The small molecule below binds the protein below.
Small molecule (SMILES): COC(=O)CC[C@H](NC(=O)[C@H](CC(=O)OC)NC(=O)OCc1ccccc1)C(=O)N[C@H](C(=O)N[C@@H](CC(=O)OC)C(C)=O)C(C)C

Binding-site contacts:
Ligand atom C1 contacts residue LEU142 of chain 2.A at 3.9 Å (hydrophobic).
Ligand atom C26 contacts residue ALA192 of chain 2.A at 3.8 Å (hydrophobic).
Ligand atom CX contacts residue GLN193 of chain 2.A at 3.9 Å.
Ligand atom CD contacts residue MET166 of chain 2.A at 3.9 Å (hydrophobic).
Ligand atom C contacts residue GLU167 of chain 2.A at 3.8 Å.
Ligand atom CM1 contacts residue THR25 of chain 2.A at 3.7 Å.
Ligand atom O contacts residue GLU167 of chain 2.A at 3.0 Å (salt-bridge).
Ligand atom OE1 contacts residue MET50 of chain 2.A at 3.2 Å.
Ligand atom CD contacts residue MET50 of chain 2.A at 3.4 Å (hydrophobic).
Ligand atom CG contacts residue MET50 of chain 2.A at 3.3 Å (hydrophobic).
Ligand atom C27 contacts residue ALA192 of chain 2.A at 3.6 Å (hydrophobic).
Ligand atom CB contacts residue THR27 of chain 2.A at 3.8 Å.
Ligand atom O20 contacts residue THR191 of chain 2.A at 3.7 Å.
Ligand atom C1 contacts residue CYS146 of chain 2.A at 1.6 Å (hydrophobic).
Ligand atom C contacts residue CYS146 of chain 2.A at 2.9 Å (hydrophobic).
Ligand atom CG contacts residue MET166 of chain 2.A at 3.5 Å (hydrophobic).
Ligand atom C24 contacts residue PRO169 of chain 2.A at 3.6 Å (hydrophobic).
Ligand atom CB contacts residue HIS42 of chain 2.A at 3.8 Å.
Ligand atom C21 contacts residue THR191 of chain 2.A at 3.2 Å.
Ligand atom CM1 contacts residue THR27 of chain 2.A at 3.9 Å.
Ligand atom CA contacts residue GLU167 of chain 2.A at 3.6 Å.
Ligand atom O contacts residue CYS146 of chain 2.A at 3.2 Å (h-bond).
Ligand atom OE1 contacts residue GLN190 of chain 2.A at 3.5 Å.
Ligand atom C23 contacts residue PRO169 of chain 2.A at 3.7 Å (hydrophobic).
Ligand atom OE2 contacts residue ARG189 of chain 2.A at 3.2 Å (salt-bridge).
Ligand atom O28 contacts residue GLN190 of chain 2.A at 3.5 Å.
Ligand atom N contacts residue GLU167 of chain 2.A at 3.0 Å (salt-bridge).
Ligand atom CX contacts residue ARG189 of chain 2.A at 3.4 Å.
Ligand atom O contacts residue HIS42 of chain 2.A at 3.1 Å (h-bond).
Ligand atom OD2 contacts residue THR27 of chain 2.A at 3.4 Å (h-bond).
Ligand atom C21 contacts residue ALA192 of chain 2.A at 4.0 Å (hydrophobic).
Ligand atom O contacts residue MET166 of chain 2.A at 3.4 Å.
Ligand atom O contacts residue HIS42 of chain 2.A at 3.5 Å (h-bond).
Ligand atom CX contacts residue MET166 of chain 2.A at 3.6 Å (hydrophobic).
Ligand atom CB contacts residue MET50 of chain 2.A at 3.5 Å (hydrophobic).
Ligand atom CB contacts residue GLU167 of chain 2.A at 3.5 Å.
Ligand atom O contacts residue LEU28 of chain 2.A at 3.4 Å.
Ligand atom O contacts residue LEU142 of chain 2.A at 4.0 Å.
Ligand atom C19 contacts residue GLU167 of chain 2.A at 4.0 Å.
Ligand atom OE2 contacts residue MET166 of chain 2.A at 3.2 Å (h-bond).

Sequence of chain 2.A:
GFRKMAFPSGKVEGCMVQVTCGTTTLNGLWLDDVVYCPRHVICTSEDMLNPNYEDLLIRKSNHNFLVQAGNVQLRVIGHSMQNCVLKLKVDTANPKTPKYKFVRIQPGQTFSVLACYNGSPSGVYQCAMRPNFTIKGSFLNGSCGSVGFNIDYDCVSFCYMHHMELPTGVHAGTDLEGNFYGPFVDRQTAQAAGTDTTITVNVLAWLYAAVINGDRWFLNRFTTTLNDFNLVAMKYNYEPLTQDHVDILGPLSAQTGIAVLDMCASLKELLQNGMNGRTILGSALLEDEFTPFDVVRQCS